The small molecule below binds the protein below.
Small molecule (SMILES): CC(=O)C1=CCC[C@@H]2CC[C@H]1N2

Binding-site contacts:
Ligand atom C9 contacts residue CYS199 of chain 1.D at 3.5 Å (hydrophobic).
Ligand atom O12 contacts residue TRP156 of chain 1.D at 3.7 Å.
Ligand atom C8 contacts residue CYS199 of chain 1.D at 3.6 Å (hydrophobic).
Ligand atom C3 contacts residue TYR64 of chain 1.A at 3.9 Å (hydrophobic).
Ligand atom C8 contacts residue TYR204 of chain 1.D at 3.8 Å (hydrophobic).
Ligand atom C6 contacts residue ILE127 of chain 1.A at 4.0 Å (hydrophobic).
Ligand atom C2 contacts residue TYR64 of chain 1.A at 3.9 Å (hydrophobic).
Ligand atom C11 contacts residue CYS200 of chain 1.D at 4.3 Å (hydrophobic).
Ligand atom C7 contacts residue TYR102 of chain 1.D at 3.4 Å (hydrophobic).
Ligand atom C4 contacts residue TRP156 of chain 1.D at 3.5 Å (hydrophobic).
Ligand atom C7 contacts residue TRP156 of chain 1.D at 3.7 Å (hydrophobic).
Ligand atom C8 contacts residue CYS200 of chain 1.D at 4.2 Å (hydrophobic).
Ligand atom C7 contacts residue TYR204 of chain 1.D at 3.9 Å (hydrophobic).
Ligand atom C8 contacts residue TRP156 of chain 1.D at 4.2 Å (hydrophobic).
Ligand atom C8 contacts residue TYR197 of chain 1.D at 4.0 Å (hydrophobic).
Ligand atom C6 contacts residue CYS199 of chain 1.D at 4.1 Å (hydrophobic).
Ligand atom N5 contacts residue TRP156 of chain 1.D at 2.9 Å (h-bond).
Ligand atom N5 contacts residue TYR102 of chain 1.D at 3.9 Å.
Ligand atom C11 contacts residue TYR204 of chain 1.D at 3.6 Å (hydrophobic).
Ligand atom C9 contacts residue CYS200 of chain 1.D at 3.7 Å (hydrophobic).
Ligand atom C3 contacts residue TRP156 of chain 1.D at 4.1 Å (hydrophobic).
Ligand atom C6 contacts residue TRP156 of chain 1.D at 3.2 Å (hydrophobic).
Ligand atom C2 contacts residue TRP156 of chain 1.D at 4.1 Å (hydrophobic).
Ligand atom C3 contacts residue CYS199 of chain 1.D at 4.2 Å (hydrophobic).
Ligand atom C9 contacts residue TRP156 of chain 1.D at 3.5 Å (hydrophobic).
Ligand atom C2 contacts residue TYR197 of chain 1.D at 4.1 Å (hydrophobic).
Ligand atom O12 contacts residue ILE127 of chain 1.A at 3.4 Å.
Ligand atom C11 contacts residue TRP156 of chain 1.D at 4.0 Å (hydrophobic).
Ligand atom C3 contacts residue ILE127 of chain 1.A at 3.9 Å (hydrophobic).
Ligand atom C7 contacts residue TYR197 of chain 1.D at 3.8 Å (hydrophobic).
Ligand atom O12 contacts residue VAL157 of chain 1.D at 4.0 Å.
Ligand atom C1 contacts residue TYR102 of chain 1.D at 3.5 Å (hydrophobic).
Ligand atom C4 contacts residue ILE127 of chain 1.A at 4.2 Å (hydrophobic).
Ligand atom C10 contacts residue ILE127 of chain 1.A at 3.8 Å (hydrophobic).
Ligand atom C9 contacts residue TYR204 of chain 1.D at 3.6 Å (hydrophobic).
Ligand atom C10 contacts residue TRP156 of chain 1.D at 3.4 Å (hydrophobic).
Ligand atom C10 contacts residue VAL157 of chain 1.D at 4.2 Å (hydrophobic).
Ligand atom C1 contacts residue TRP156 of chain 1.D at 3.9 Å (hydrophobic).
Ligand atom C11 contacts residue VAL157 of chain 1.D at 4.0 Å (hydrophobic).
Ligand atom C11 contacts residue VAL117 of chain 1.A at 4.3 Å (hydrophobic).

Sequence of chain 1.D:
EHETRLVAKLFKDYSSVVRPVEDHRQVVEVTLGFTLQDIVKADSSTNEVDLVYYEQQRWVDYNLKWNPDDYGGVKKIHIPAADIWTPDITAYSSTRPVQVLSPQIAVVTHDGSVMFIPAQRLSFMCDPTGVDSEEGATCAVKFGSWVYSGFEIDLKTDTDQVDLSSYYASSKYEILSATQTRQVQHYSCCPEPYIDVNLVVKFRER

Sequence of chain 1.A:
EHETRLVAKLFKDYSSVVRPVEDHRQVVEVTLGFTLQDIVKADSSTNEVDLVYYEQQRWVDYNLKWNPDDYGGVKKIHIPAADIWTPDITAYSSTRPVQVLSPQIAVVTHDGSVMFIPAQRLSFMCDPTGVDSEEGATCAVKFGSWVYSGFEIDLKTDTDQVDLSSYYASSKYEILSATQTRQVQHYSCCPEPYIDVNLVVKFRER